A small-molecule ligand and the protein it binds are described below.
Small molecule (SMILES): C[C@]1(O)CC[C@H]2[C@@H]3CCC4=CC(=O)CCC4=C3C=C[C@@]21C

Binding-site contacts:
Ligand atom C3 contacts residue MET89 of chain 1.A at 3.8 Å (hydrophobic).
Ligand atom C18 contacts residue MET239 of chain 1.A at 3.9 Å (hydrophobic).
Ligand atom O97 contacts residue ASN49 of chain 1.A at 2.8 Å (h-bond).
Ligand atom C11 contacts residue LEU48 of chain 1.A at 3.0 Å (hydrophobic).
Ligand atom C16 contacts residue THR221 of chain 1.A at 3.5 Å.
Ligand atom C3 contacts residue ARG96 of chain 1.A at 4.1 Å.
Ligand atom O83 contacts residue PHE108 of chain 1.A at 3.7 Å.
Ligand atom C1 contacts residue MET89 of chain 1.A at 4.1 Å (hydrophobic).
Ligand atom C6 contacts residue LEU217 of chain 1.A at 4.1 Å (hydrophobic).
Ligand atom C2 contacts residue MET89 of chain 1.A at 3.6 Å (hydrophobic).
Ligand atom C3 contacts residue GLN55 of chain 1.A at 4.0 Å.
Ligand atom C4 contacts residue MET93 of chain 1.A at 4.0 Å (hydrophobic).
Ligand atom C12 contacts residue LEU48 of chain 1.A at 3.3 Å (hydrophobic).
Ligand atom C27 contacts residue LEU45 of chain 1.A at 3.7 Å (hydrophobic).
Ligand atom C17 contacts residue ASN49 of chain 1.A at 3.5 Å.
Ligand atom C3 contacts residue PHE108 of chain 1.A at 3.8 Å (hydrophobic).
Ligand atom C9 contacts residue MET89 of chain 1.A at 3.9 Å (hydrophobic).
Ligand atom C13 contacts residue ASN49 of chain 1.A at 3.9 Å.
Ligand atom C27 contacts residue LEU48 of chain 1.A at 3.8 Å (hydrophobic).
Ligand atom C3 contacts residue MET93 of chain 1.A at 3.9 Å (hydrophobic).
Ligand atom C18 contacts residue MET86 of chain 1.A at 3.9 Å (hydrophobic).
Ligand atom O97 contacts residue PHE235 of chain 1.A at 4.0 Å.
Ligand atom C17 contacts residue THR221 of chain 1.A at 3.8 Å.
Ligand atom C5 contacts residue MET89 of chain 1.A at 3.7 Å (hydrophobic).
Ligand atom O83 contacts residue GLN55 of chain 1.A at 3.9 Å.
Ligand atom C18 contacts residue THR221 of chain 1.A at 3.4 Å.
Ligand atom C16 contacts residue PHE220 of chain 1.A at 3.8 Å (hydrophobic).
Ligand atom C12 contacts residue MET239 of chain 1.A at 3.9 Å (hydrophobic).
Ligand atom O83 contacts residue MET93 of chain 1.A at 3.1 Å.
Ligand atom C10 contacts residue MET89 of chain 1.A at 3.6 Å (hydrophobic).
Ligand atom C2 contacts residue GLN55 of chain 1.A at 3.5 Å.
Ligand atom O97 contacts residue LEU224 of chain 1.A at 3.9 Å.
Ligand atom O83 contacts residue ARG96 of chain 1.A at 2.9 Å (salt-bridge).
Ligand atom C27 contacts residue ASN49 of chain 1.A at 3.5 Å.
Ligand atom C12 contacts residue ASN49 of chain 1.A at 3.5 Å.
Ligand atom O97 contacts residue THR221 of chain 1.A at 2.9 Å (h-bond).
Ligand atom C4 contacts residue MET89 of chain 1.A at 3.7 Å (hydrophobic).
Ligand atom O83 contacts residue MET89 of chain 1.A at 3.5 Å (h-bond).
Ligand atom C4 contacts residue PHE108 of chain 1.A at 3.9 Å (hydrophobic).
Ligand atom C1 contacts residue LEU51 of chain 1.A at 4.0 Å (hydrophobic).

Sequence of chain 1.A:
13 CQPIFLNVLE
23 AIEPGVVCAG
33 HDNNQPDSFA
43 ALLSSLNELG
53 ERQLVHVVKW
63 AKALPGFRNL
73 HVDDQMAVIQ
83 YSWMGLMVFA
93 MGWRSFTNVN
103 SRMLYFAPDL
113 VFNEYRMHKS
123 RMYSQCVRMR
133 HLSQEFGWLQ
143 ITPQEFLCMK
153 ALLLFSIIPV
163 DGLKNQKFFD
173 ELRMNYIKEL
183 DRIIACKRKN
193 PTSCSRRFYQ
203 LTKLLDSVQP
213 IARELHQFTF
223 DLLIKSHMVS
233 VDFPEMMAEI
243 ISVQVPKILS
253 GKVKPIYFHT